Sequence of chain 33.B:
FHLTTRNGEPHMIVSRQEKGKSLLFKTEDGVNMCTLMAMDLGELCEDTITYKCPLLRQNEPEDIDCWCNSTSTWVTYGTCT

Binding-site contacts:
Ligand atom O2 contacts residue HIS2 of chain 33.B at 3.4 Å (h-bond).
Ligand atom O2 contacts residue NAG1 of chain 33.N at 3.4 Å (h-bond).
Ligand atom C3 contacts residue BMA1 of chain 33.P at 2.5 Å.
Ligand atom C3 contacts residue NAG1 of chain 33.N at 4.1 Å.
Ligand atom C5 contacts residue NAG1 of chain 33.N at 3.8 Å.
Ligand atom O5 contacts residue NAG1 of chain 33.N at 2.5 Å (h-bond).
Ligand atom C1 contacts residue NAG1 of chain 33.N at 1.7 Å.
Ligand atom O6 contacts residue NAG1 of chain 33.N at 4.5 Å.
Ligand atom C4 contacts residue BMA1 of chain 33.P at 3.6 Å.
Ligand atom C2 contacts residue HIS2 of chain 33.B at 4.5 Å.
Ligand atom O3 contacts residue BMA1 of chain 33.P at 1.1 Å.
Ligand atom O4 contacts residue BMA1 of chain 33.P at 4.0 Å.
Ligand atom O2 contacts residue BMA1 of chain 33.P at 3.0 Å (h-bond).
Ligand atom C2 contacts residue NAG1 of chain 33.N at 2.9 Å.
Ligand atom C2 contacts residue BMA1 of chain 33.P at 3.2 Å.

A small-molecule ligand and the protein it binds are described below.
Small molecule (SMILES): OC[C@H]1O[C@@H](O)[C@@H](O)[C@@H](O)[C@@H]1O